Sequence of chain 1.B:
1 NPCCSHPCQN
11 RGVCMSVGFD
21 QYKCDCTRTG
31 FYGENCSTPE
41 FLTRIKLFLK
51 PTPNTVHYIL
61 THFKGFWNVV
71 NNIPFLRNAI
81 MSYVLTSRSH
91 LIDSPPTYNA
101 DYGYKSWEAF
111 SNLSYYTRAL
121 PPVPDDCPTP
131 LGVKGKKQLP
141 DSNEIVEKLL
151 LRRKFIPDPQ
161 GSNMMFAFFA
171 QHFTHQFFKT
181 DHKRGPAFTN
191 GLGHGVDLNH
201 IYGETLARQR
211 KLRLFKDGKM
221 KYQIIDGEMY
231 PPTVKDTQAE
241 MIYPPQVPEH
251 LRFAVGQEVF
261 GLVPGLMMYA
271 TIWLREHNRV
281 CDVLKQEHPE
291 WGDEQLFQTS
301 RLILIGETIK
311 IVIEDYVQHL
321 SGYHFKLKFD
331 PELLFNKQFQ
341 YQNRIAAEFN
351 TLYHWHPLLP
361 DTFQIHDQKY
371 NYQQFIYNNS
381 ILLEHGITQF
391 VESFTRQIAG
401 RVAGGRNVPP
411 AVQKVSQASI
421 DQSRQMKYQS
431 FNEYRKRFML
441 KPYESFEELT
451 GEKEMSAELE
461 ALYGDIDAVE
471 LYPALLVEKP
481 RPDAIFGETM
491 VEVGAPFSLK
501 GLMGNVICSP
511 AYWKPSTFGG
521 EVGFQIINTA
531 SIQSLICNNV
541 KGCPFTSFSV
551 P

Binding-site contacts:
Ligand atom C6 contacts residue ILE381 of chain 1.B at 4.1 Å (hydrophobic).
Ligand atom N2 contacts residue GLU384 of chain 1.B at 3.9 Å.
Ligand atom N2 contacts residue ASN378 of chain 1.B at 2.8 Å (h-bond).
Ligand atom C7 contacts residue GLN374 of chain 1.B at 4.2 Å.
Ligand atom N2 contacts residue GLN374 of chain 1.B at 4.4 Å.
Ligand atom O6 contacts residue ILE381 of chain 1.B at 4.0 Å.
Ligand atom C5 contacts residue GLU384 of chain 1.B at 3.5 Å.
Ligand atom C3 contacts residue ASN378 of chain 1.B at 3.8 Å.
Ligand atom C5 contacts residue ASN378 of chain 1.B at 3.7 Å.
Ligand atom O7 contacts residue GLN374 of chain 1.B at 3.1 Å.
Ligand atom C5 contacts residue ILE381 of chain 1.B at 4.2 Å (hydrophobic).
Ligand atom C1 contacts residue ILE381 of chain 1.B at 3.9 Å (hydrophobic).
Ligand atom O6 contacts residue SER380 of chain 1.B at 3.2 Å (h-bond).
Ligand atom O5 contacts residue SER380 of chain 1.B at 3.4 Å (h-bond).
Ligand atom C2 contacts residue ASN378 of chain 1.B at 2.4 Å.
Ligand atom C6 contacts residue TYR370 of chain 1.B at 4.4 Å (hydrophobic).
Ligand atom C4 contacts residue ASN378 of chain 1.B at 4.3 Å.
Ligand atom O5 contacts residue GLU384 of chain 1.B at 4.3 Å.
Ligand atom C4 contacts residue SER380 of chain 1.B at 4.4 Å.
Ligand atom C6 contacts residue GLU384 of chain 1.B at 2.2 Å.
Ligand atom C1 contacts residue GLN374 of chain 1.B at 4.2 Å.
Ligand atom O5 contacts residue ILE381 of chain 1.B at 3.2 Å.
Ligand atom O7 contacts residue ASN378 of chain 1.B at 4.0 Å.
Ligand atom C7 contacts residue ASN378 of chain 1.B at 3.6 Å.
Ligand atom C8 contacts residue GLU384 of chain 1.B at 3.5 Å.
Ligand atom C5 contacts residue SER380 of chain 1.B at 3.2 Å.
Ligand atom C7 contacts residue GLU384 of chain 1.B at 4.1 Å.
Ligand atom C1 contacts residue ASN378 of chain 1.B at 1.4 Å.
Ligand atom O5 contacts residue ASN378 of chain 1.B at 2.4 Å (h-bond).
Ligand atom C6 contacts residue SER380 of chain 1.B at 3.8 Å.
Ligand atom O6 contacts residue GLU384 of chain 1.B at 1.3 Å (salt-bridge).
Ligand atom C2 contacts residue GLN374 of chain 1.B at 4.4 Å.
Ligand atom C1 contacts residue SER380 of chain 1.B at 3.6 Å.

A small-molecule ligand and the protein it binds are described below.
Small molecule (SMILES): CC(=O)N[C@H]1[C@H](O[C@H]2[C@H](O)[C@@H](NC(C)=O)CO[C@@H]2CO)O[C@H](CO)[C@@H](O)[C@@H]1O